The small molecule below binds the protein below.
Small molecule (SMILES): Nc1ccnc(=O)[nH]1

Sequence of chain 5.D:
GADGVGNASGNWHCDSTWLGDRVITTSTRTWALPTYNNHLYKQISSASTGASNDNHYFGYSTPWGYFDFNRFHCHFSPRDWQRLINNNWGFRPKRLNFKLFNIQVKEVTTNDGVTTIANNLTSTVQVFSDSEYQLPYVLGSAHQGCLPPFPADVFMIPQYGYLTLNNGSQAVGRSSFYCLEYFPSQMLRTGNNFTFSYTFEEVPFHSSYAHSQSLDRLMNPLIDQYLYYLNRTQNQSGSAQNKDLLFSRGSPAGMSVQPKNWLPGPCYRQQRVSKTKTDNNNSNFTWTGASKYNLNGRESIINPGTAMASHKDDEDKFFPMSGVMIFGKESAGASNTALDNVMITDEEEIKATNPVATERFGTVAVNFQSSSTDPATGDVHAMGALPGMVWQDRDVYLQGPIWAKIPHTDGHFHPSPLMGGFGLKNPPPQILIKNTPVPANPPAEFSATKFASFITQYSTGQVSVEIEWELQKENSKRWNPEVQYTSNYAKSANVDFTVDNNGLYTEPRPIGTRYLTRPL

Sequence of chain 5.A:
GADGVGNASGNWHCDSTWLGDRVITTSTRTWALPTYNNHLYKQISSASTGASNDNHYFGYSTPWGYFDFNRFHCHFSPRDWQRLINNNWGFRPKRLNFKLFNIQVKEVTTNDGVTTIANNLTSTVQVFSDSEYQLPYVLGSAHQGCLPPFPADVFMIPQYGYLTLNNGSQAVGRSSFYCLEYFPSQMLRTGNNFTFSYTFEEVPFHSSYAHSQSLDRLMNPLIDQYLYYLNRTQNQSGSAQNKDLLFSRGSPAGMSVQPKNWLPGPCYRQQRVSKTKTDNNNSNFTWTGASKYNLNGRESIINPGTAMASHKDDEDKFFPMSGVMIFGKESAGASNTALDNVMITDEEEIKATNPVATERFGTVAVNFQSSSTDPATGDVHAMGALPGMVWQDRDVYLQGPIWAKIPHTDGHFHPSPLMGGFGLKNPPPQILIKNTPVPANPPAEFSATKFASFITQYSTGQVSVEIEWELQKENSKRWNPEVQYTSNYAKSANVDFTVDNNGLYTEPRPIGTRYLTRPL

Binding-site contacts:
Ligand atom N1 contacts residue HIS628 of chain 5.A at 2.3 Å (h-bond).
Ligand atom C2 contacts residue HIS628 of chain 5.A at 3.3 Å.
Ligand atom N1 contacts residue TRP607 of chain 5.D at 4.5 Å.
Ligand atom N1 contacts residue HIS630 of chain 5.D at 4.2 Å.
Ligand atom C4 contacts residue HIS630 of chain 5.D at 3.2 Å.
Ligand atom N4 contacts residue PRO631 of chain 5.D at 4.4 Å.
Ligand atom N4 contacts residue PHE629 of chain 5.D at 4.4 Å.
Ligand atom C5 contacts residue HIS628 of chain 5.A at 3.9 Å.
Ligand atom N4 contacts residue HIS630 of chain 5.D at 3.0 Å.
Ligand atom O2 contacts residue ASP626 of chain 5.A at 3.6 Å (salt-bridge).
Ligand atom O2 contacts residue GLY627 of chain 5.A at 3.4 Å.
Ligand atom N3 contacts residue HIS630 of chain 5.D at 2.6 Å (h-bond).
Ligand atom C4 contacts residue HIS628 of chain 5.A at 4.5 Å.
Ligand atom N1 contacts residue PHE629 of chain 5.A at 4.2 Å.
Ligand atom C6 contacts residue HIS628 of chain 5.A at 2.7 Å.
Ligand atom C5 contacts residue PHE629 of chain 5.D at 4.0 Å (hydrophobic).
Ligand atom C2 contacts residue HIS630 of chain 5.D at 3.2 Å.
Ligand atom C6 contacts residue PHE629 of chain 5.A at 4.0 Å (hydrophobic).
Ligand atom N3 contacts residue HIS628 of chain 5.A at 4.3 Å.
Ligand atom O2 contacts residue HIS628 of chain 5.A at 3.4 Å (h-bond).
Ligand atom C2 contacts residue GLY627 of chain 5.A at 4.1 Å.
Ligand atom C5 contacts residue HIS630 of chain 5.D at 4.3 Å.
Ligand atom O2 contacts residue HIS630 of chain 5.D at 3.5 Å.